Sequence of chain 1.B:
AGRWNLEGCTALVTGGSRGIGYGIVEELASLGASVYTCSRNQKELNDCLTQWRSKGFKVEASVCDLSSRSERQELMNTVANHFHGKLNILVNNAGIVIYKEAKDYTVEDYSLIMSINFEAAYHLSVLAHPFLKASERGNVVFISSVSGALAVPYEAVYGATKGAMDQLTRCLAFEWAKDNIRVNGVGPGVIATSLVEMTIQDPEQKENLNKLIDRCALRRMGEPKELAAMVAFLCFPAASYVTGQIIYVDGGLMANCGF

Binding-site contacts:
Ligand atom C6 contacts residue NAP1 of chain 1.E at 3.5 Å.
Ligand atom C7 contacts residue LEU210 of chain 1.B at 4.0 Å (hydrophobic).
Ligand atom C2 contacts residue NAP1 of chain 1.E at 4.0 Å.
Ligand atom C5 contacts residue TYR100 of chain 1.B at 3.3 Å (hydrophobic).
Ligand atom N8 contacts residue GLU156 of chain 1.B at 2.8 Å (salt-bridge).
Ligand atom C9 contacts residue TYR100 of chain 1.B at 4.0 Å (hydrophobic).
Ligand atom C2 contacts residue GLY190 of chain 1.B at 4.3 Å.
Ligand atom C6 contacts residue LEU210 of chain 1.B at 4.4 Å (hydrophobic).
Ligand atom C4 contacts residue TYR159 of chain 1.B at 4.0 Å (hydrophobic).
Ligand atom C5 contacts residue LEU196 of chain 1.B at 3.7 Å (hydrophobic).
Ligand atom O3 contacts residue SER146 of chain 1.B at 2.8 Å (h-bond).
Ligand atom C7 contacts residue GLY190 of chain 1.B at 4.2 Å.
Ligand atom O3 contacts residue NAP1 of chain 1.E at 3.4 Å.
Ligand atom O3 contacts residue TYR159 of chain 1.B at 2.7 Å (h-bond).
Ligand atom N8 contacts residue TYR100 of chain 1.B at 4.1 Å.
Ligand atom C4 contacts residue NAP1 of chain 1.E at 4.4 Å.
Ligand atom C3 contacts residue GLU156 of chain 1.B at 3.9 Å.
Ligand atom C3 contacts residue NAP1 of chain 1.E at 3.4 Å.
Ligand atom C6 contacts residue LEU196 of chain 1.B at 3.6 Å (hydrophobic).
Ligand atom C9 contacts residue GLU156 of chain 1.B at 3.3 Å.
Ligand atom C6 contacts residue VAL197 of chain 1.B at 3.9 Å (hydrophobic).
Ligand atom C5 contacts residue GLU156 of chain 1.B at 3.4 Å.
Ligand atom O3 contacts residue SER148 of chain 1.B at 4.0 Å.
Ligand atom C4 contacts residue GLU156 of chain 1.B at 3.4 Å.
Ligand atom O3 contacts residue GLU156 of chain 1.B at 3.6 Å (salt-bridge).
Ligand atom C1 contacts residue LEU213 of chain 1.B at 3.8 Å (hydrophobic).
Ligand atom C9 contacts residue LEU210 of chain 1.B at 3.7 Å (hydrophobic).
Ligand atom C7 contacts residue NAP1 of chain 1.E at 3.3 Å.
Ligand atom C6 contacts residue TYR100 of chain 1.B at 4.3 Å (hydrophobic).
Ligand atom C9 contacts residue LEU213 of chain 1.B at 4.3 Å (hydrophobic).
Ligand atom C7 contacts residue VAL191 of chain 1.B at 4.3 Å (hydrophobic).
Ligand atom C4 contacts residue VAL98 of chain 1.B at 4.1 Å (hydrophobic).
Ligand atom C3 contacts residue SER146 of chain 1.B at 4.0 Å.
Ligand atom C2 contacts residue GLU156 of chain 1.B at 3.8 Å.
Ligand atom C2 contacts residue SER146 of chain 1.B at 4.2 Å.
Ligand atom C3 contacts residue TYR159 of chain 1.B at 3.7 Å (hydrophobic).
Ligand atom C4 contacts residue TYR100 of chain 1.B at 4.1 Å (hydrophobic).
Ligand atom C7 contacts residue VAL197 of chain 1.B at 4.4 Å (hydrophobic).
Ligand atom C1 contacts residue GLU156 of chain 1.B at 3.8 Å.
Ligand atom C4 contacts residue LEU196 of chain 1.B at 4.0 Å (hydrophobic).

The protein below binds the small molecule below.
Small molecule (SMILES): CN1[C@@H]2CC[C@H]1CC(O)C2